A small-molecule ligand and the protein it binds are described below.
Small molecule (SMILES): CO[C@H]1O[C@H](CO)[C@H](O)[C@H](O)[C@H]1O

Binding-site contacts:
Ligand atom C6 contacts residue TYR103 of chain 1.A at 3.8 Å (hydrophobic).
Ligand atom O6 contacts residue ASP151 of chain 1.A at 2.6 Å (salt-bridge).
Ligand atom C1 contacts residue GLY147 of chain 1.A at 4.3 Å.
Ligand atom O4 contacts residue SER146 of chain 1.A at 3.8 Å.
Ligand atom C6 contacts residue ASP151 of chain 1.A at 3.0 Å.
Ligand atom O1 contacts residue TYR103 of chain 1.A at 3.2 Å (h-bond).
Ligand atom C4 contacts residue GLY26 of chain 1.A at 4.2 Å.
Ligand atom C4 contacts residue GLY147 of chain 1.A at 4.4 Å.
Ligand atom C5 contacts residue TRP148 of chain 1.A at 4.0 Å (hydrophobic).
Ligand atom O4 contacts residue ASP151 of chain 1.A at 2.6 Å (salt-bridge).
Ligand atom C4 contacts residue TYR103 of chain 1.A at 3.9 Å (hydrophobic).
Ligand atom O4 contacts residue GLY147 of chain 1.A at 3.4 Å.
Ligand atom C3 contacts residue TYR103 of chain 1.A at 3.9 Å (hydrophobic).
Ligand atom C5 contacts residue TYR103 of chain 1.A at 3.7 Å (hydrophobic).
Ligand atom C6 contacts residue TYR149 of chain 1.A at 3.6 Å (hydrophobic).
Ligand atom O6 contacts residue GLY147 of chain 1.A at 3.4 Å (h-bond).
Ligand atom O5 contacts residue TRP148 of chain 1.A at 2.9 Å (h-bond).
Ligand atom C6 contacts residue GLY147 of chain 1.A at 4.4 Å.
Ligand atom C6 contacts residue TRP148 of chain 1.A at 3.8 Å (hydrophobic).
Ligand atom C2 contacts residue GLY147 of chain 1.A at 4.4 Å.
Ligand atom C7 contacts residue TRP148 of chain 1.A at 3.6 Å (hydrophobic).
Ligand atom O4 contacts residue GLY27 of chain 1.A at 2.9 Å (h-bond).
Ligand atom C1 contacts residue TRP148 of chain 1.A at 3.9 Å (hydrophobic).
Ligand atom C5 contacts residue GLY147 of chain 1.A at 4.3 Å.
Ligand atom O5 contacts residue GLY147 of chain 1.A at 3.6 Å.
Ligand atom O4 contacts residue GLY26 of chain 1.A at 3.5 Å.
Ligand atom O3 contacts residue GLY26 of chain 1.A at 3.6 Å.
Ligand atom O6 contacts residue TYR149 of chain 1.A at 2.9 Å (h-bond).
Ligand atom C3 contacts residue GLY27 of chain 1.A at 3.9 Å.
Ligand atom C7 contacts residue TYR103 of chain 1.A at 3.5 Å (hydrophobic).
Ligand atom O4 contacts residue TRP148 of chain 1.A at 4.5 Å.
Ligand atom O3 contacts residue GLY27 of chain 1.A at 3.0 Å (h-bond).
Ligand atom O1 contacts residue TRP148 of chain 1.A at 4.5 Å.
Ligand atom C4 contacts residue GLY27 of chain 1.A at 3.9 Å.
Ligand atom O6 contacts residue SER146 of chain 1.A at 4.3 Å.
Ligand atom C5 contacts residue ASP151 of chain 1.A at 4.1 Å.
Ligand atom C2 contacts residue GLY27 of chain 1.A at 4.2 Å.
Ligand atom C4 contacts residue ASP151 of chain 1.A at 3.6 Å.
Ligand atom O6 contacts residue TRP148 of chain 1.A at 3.2 Å (h-bond).

Sequence of chain 1.A:
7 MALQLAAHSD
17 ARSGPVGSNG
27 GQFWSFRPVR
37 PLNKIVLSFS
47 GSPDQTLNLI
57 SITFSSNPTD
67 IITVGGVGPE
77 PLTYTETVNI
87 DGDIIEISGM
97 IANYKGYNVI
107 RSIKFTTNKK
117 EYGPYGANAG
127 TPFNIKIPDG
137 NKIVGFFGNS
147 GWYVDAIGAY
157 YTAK